Sequence of chain 1.A:
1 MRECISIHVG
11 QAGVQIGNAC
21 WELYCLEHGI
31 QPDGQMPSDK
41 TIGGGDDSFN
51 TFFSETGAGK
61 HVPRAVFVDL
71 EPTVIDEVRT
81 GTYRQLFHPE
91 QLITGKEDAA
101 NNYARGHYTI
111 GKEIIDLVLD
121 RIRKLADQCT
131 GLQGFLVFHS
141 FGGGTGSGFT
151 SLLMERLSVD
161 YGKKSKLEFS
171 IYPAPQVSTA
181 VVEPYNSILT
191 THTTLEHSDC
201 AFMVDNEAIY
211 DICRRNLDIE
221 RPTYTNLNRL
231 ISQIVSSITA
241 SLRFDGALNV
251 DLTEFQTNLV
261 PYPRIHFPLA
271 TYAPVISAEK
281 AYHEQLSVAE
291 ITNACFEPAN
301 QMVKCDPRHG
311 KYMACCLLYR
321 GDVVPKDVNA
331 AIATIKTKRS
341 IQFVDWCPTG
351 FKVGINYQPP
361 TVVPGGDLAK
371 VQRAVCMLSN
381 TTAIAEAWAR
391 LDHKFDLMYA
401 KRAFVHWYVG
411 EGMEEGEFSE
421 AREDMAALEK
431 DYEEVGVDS

Sequence of chain 1.B:
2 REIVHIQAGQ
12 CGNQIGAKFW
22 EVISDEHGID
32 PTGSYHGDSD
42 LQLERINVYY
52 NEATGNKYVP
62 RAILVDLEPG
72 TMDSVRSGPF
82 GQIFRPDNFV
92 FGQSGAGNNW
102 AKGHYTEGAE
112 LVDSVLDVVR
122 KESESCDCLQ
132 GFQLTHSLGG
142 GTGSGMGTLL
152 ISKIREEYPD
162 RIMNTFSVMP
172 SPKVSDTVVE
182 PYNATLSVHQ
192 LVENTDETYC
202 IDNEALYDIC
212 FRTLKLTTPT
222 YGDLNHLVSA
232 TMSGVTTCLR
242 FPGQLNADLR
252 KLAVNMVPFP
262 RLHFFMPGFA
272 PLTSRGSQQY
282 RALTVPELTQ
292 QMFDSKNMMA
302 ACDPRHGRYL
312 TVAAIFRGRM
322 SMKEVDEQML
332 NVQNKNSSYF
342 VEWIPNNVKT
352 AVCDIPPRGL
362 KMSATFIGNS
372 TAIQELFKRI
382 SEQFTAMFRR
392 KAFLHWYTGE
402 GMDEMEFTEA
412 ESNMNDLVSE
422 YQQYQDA

Binding-site contacts:
Ligand atom O2 contacts residue ILE316 of chain 1.B at 3.4 Å.
Ligand atom C18 contacts residue ASN256 of chain 1.B at 3.6 Å.
Ligand atom N2 contacts residue THR179 of chain 1.A at 3.3 Å (h-bond).
Ligand atom C13 contacts residue THR179 of chain 1.A at 3.2 Å.
Ligand atom C7 contacts residue ALA248 of chain 1.B at 2.3 Å (hydrophobic).
Ligand atom C8 contacts residue ALA248 of chain 1.B at 2.3 Å (hydrophobic).
Ligand atom C12 contacts residue ASN256 of chain 1.B at 3.4 Å.
Ligand atom C15 contacts residue VAL181 of chain 1.A at 3.5 Å (hydrophobic).
Ligand atom N2 contacts residue ASN256 of chain 1.B at 2.9 Å (h-bond).
Ligand atom C16 contacts residue ASN348 of chain 1.B at 3.4 Å.
Ligand atom C14 contacts residue ASN256 of chain 1.B at 3.6 Å.
Ligand atom C21 contacts residue ALA248 of chain 1.B at 3.2 Å (hydrophobic).
Ligand atom C23 contacts residue LEU253 of chain 1.B at 3.6 Å (hydrophobic).
Ligand atom C20 contacts residue LEU246 of chain 1.B at 3.6 Å (hydrophobic).
Ligand atom N3 contacts residue VAL181 of chain 1.A at 3.5 Å (h-bond).
Ligand atom C9 contacts residue ALA248 of chain 1.B at 3.5 Å (hydrophobic).
Ligand atom C20 contacts residue ALA248 of chain 1.B at 3.6 Å (hydrophobic).
Ligand atom C1 contacts residue ILE368 of chain 1.B at 3.4 Å (hydrophobic).
Ligand atom N1 contacts residue ALA248 of chain 1.B at 1.4 Å.
Ligand atom C7 contacts residue LEU246 of chain 1.B at 3.5 Å (hydrophobic).
Ligand atom O2 contacts residue CYS239 of chain 1.B at 3.4 Å (h-bond).
Ligand atom C13 contacts residue ASN256 of chain 1.B at 3.4 Å.
Ligand atom N1 contacts residue LEU246 of chain 1.B at 3.7 Å.
Ligand atom C9 contacts residue LYS252 of chain 1.B at 3.5 Å.
Ligand atom C23 contacts residue ASP249 of chain 1.B at 3.5 Å.
Ligand atom C11 contacts residue ASN256 of chain 1.B at 3.4 Å.
Ligand atom C15 contacts residue ASN347 of chain 1.B at 3.3 Å.
Ligand atom C18 contacts residue LYS350 of chain 1.B at 3.6 Å.
Ligand atom C6 contacts residue ALA248 of chain 1.B at 2.8 Å (hydrophobic).
Ligand atom C8 contacts residue ASP249 of chain 1.B at 3.5 Å.
Ligand atom C23 contacts residue LEU240 of chain 1.B at 3.6 Å (hydrophobic).
Ligand atom C19 contacts residue ASN256 of chain 1.B at 3.4 Å.
Ligand atom O1 contacts residue VAL236 of chain 1.B at 3.1 Å (h-bond).
Ligand atom C17 contacts residue LYS350 of chain 1.B at 3.3 Å.
Ligand atom C13 contacts residue LYS350 of chain 1.B at 3.4 Å.
Ligand atom C14 contacts residue LYS350 of chain 1.B at 3.3 Å.
Ligand atom N1 contacts residue ASP249 of chain 1.B at 3.2 Å (salt-bridge).
Ligand atom C3 contacts residue CYS239 of chain 1.B at 3.5 Å (hydrophobic).
Ligand atom C1 contacts residue VAL236 of chain 1.B at 3.1 Å (hydrophobic).
Ligand atom C5 contacts residue ALA248 of chain 1.B at 3.7 Å (hydrophobic).

A small-molecule ligand and the protein it binds are described below.
Small molecule (SMILES): COc1cc(-c2nccc3[nH]c(-c4ccc5cc[nH]c5c4)nc23)cc(OC)c1OC